This small molecule binds to this protein.
Small molecule (SMILES): C[C@@H](O)[C@@H](C)O

Sequence of chain 1.A:
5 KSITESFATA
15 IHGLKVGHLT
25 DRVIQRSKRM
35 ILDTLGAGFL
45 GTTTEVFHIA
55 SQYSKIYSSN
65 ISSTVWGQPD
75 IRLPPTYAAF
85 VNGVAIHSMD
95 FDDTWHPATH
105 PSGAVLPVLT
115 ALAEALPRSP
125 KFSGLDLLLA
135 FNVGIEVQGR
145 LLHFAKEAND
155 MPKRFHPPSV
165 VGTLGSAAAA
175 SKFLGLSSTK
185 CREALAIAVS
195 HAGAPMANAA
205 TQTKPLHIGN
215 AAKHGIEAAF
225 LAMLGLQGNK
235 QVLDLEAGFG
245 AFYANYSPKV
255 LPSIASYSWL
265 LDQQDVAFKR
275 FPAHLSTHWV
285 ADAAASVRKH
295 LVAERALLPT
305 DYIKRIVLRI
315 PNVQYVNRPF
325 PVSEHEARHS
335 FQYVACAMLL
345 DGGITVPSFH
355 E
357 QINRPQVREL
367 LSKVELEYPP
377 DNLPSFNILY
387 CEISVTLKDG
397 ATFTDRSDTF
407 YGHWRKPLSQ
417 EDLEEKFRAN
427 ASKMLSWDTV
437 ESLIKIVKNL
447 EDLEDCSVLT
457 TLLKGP

Sequence of chain 1.B:
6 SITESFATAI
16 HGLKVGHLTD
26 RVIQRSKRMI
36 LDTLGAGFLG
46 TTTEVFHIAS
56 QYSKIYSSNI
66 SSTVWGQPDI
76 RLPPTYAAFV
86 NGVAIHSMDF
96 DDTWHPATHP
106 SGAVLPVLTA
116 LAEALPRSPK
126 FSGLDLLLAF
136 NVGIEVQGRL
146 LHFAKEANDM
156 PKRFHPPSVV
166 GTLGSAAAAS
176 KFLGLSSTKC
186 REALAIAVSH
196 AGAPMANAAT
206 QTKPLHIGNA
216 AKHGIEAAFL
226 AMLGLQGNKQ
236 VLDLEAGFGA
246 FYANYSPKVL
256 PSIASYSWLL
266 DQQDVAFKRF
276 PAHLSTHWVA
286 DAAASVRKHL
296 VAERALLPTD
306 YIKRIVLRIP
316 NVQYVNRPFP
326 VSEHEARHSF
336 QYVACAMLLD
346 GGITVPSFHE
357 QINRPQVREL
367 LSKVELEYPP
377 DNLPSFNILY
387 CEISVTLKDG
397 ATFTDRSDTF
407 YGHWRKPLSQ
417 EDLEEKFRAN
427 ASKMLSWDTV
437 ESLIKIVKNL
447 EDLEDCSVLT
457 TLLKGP

Binding-site contacts:
Ligand atom O6 contacts residue TYR319 of chain 1.B at 3.1 Å (h-bond).
Ligand atom O6 contacts residue VAL317 of chain 1.B at 4.3 Å.
Ligand atom C4 contacts residue MET200 of chain 1.B at 4.1 Å (hydrophobic).
Ligand atom C2 contacts residue LYS157 of chain 1.B at 4.1 Å.
Ligand atom O6 contacts residue GLN318 of chain 1.B at 3.4 Å (h-bond).
Ligand atom C3 contacts residue PRO156 of chain 1.B at 4.2 Å (hydrophobic).
Ligand atom C1 contacts residue ARG158 of chain 1.B at 3.8 Å.
Ligand atom C2 contacts residue PRO156 of chain 1.B at 4.5 Å (hydrophobic).
Ligand atom C4 contacts residue TYR319 of chain 1.B at 3.9 Å (hydrophobic).
Ligand atom C1 contacts residue ALA241 of chain 1.A at 3.9 Å (hydrophobic).
Ligand atom C3 contacts residue GLN318 of chain 1.B at 4.2 Å.
Ligand atom C4 contacts residue LYS157 of chain 1.B at 4.1 Å.
Ligand atom O6 contacts residue PRO156 of chain 1.B at 4.2 Å.
Ligand atom C1 contacts residue LYS157 of chain 1.B at 3.3 Å.
Ligand atom C3 contacts residue TYR319 of chain 1.B at 3.9 Å (hydrophobic).
Ligand atom C4 contacts residue PRO156 of chain 1.B at 3.5 Å (hydrophobic).
Ligand atom O5 contacts residue GLN318 of chain 1.B at 3.6 Å.